This protein binds this small molecule.
Small molecule (SMILES): CC(=O)N[C@@H]1[C@@H](O)[C@H](O)[C@@H](CO)O[C@H]1O

Sequence of chain 1.D:
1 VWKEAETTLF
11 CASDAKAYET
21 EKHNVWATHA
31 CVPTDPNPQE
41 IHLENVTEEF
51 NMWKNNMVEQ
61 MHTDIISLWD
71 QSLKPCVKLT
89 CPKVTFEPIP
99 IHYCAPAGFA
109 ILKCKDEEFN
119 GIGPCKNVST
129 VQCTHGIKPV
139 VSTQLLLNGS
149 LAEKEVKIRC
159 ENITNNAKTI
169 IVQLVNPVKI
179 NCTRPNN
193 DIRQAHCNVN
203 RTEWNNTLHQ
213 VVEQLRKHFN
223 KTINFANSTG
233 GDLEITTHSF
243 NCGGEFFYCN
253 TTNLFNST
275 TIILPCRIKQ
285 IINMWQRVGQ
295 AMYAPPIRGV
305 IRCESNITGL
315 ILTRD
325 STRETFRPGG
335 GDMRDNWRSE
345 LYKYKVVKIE

Binding-site contacts:
Ligand atom O7 contacts residue ASN310 of chain 1.D at 4.1 Å.
Ligand atom O4 contacts residue CYS307 of chain 1.D at 4.1 Å.
Ligand atom O6 contacts residue ASN146 of chain 1.D at 2.9 Å (h-bond).
Ligand atom C7 contacts residue GLU308 of chain 1.D at 4.1 Å.
Ligand atom O5 contacts residue GLU95 of chain 1.D at 4.3 Å.
Ligand atom O6 contacts residue SER309 of chain 1.D at 3.6 Å (h-bond).
Ligand atom C5 contacts residue GLU95 of chain 1.D at 4.4 Å.
Ligand atom C3 contacts residue GLU308 of chain 1.D at 4.2 Å.
Ligand atom O4 contacts residue GLU95 of chain 1.D at 3.0 Å (salt-bridge).
Ligand atom N2 contacts residue ASN146 of chain 1.D at 4.2 Å.
Ligand atom O3 contacts residue GLU95 of chain 1.D at 4.2 Å.
Ligand atom C2 contacts residue GLU308 of chain 1.D at 3.7 Å.
Ligand atom C4 contacts residue GLU95 of chain 1.D at 3.8 Å.
Ligand atom N2 contacts residue GLU308 of chain 1.D at 4.0 Å.
Ligand atom O7 contacts residue SER309 of chain 1.D at 4.5 Å.
Ligand atom C7 contacts residue ASN146 of chain 1.D at 3.9 Å.
Ligand atom O5 contacts residue ASN146 of chain 1.D at 3.2 Å (h-bond).
Ligand atom C6 contacts residue SER309 of chain 1.D at 3.0 Å.
Ligand atom O7 contacts residue ASN146 of chain 1.D at 2.9 Å (h-bond).
Ligand atom C2 contacts residue ASN146 of chain 1.D at 3.6 Å.
Ligand atom C5 contacts residue ASN146 of chain 1.D at 3.9 Å.
Ligand atom C6 contacts residue ASN146 of chain 1.D at 3.4 Å.
Ligand atom C5 contacts residue SER309 of chain 1.D at 4.4 Å.
Ligand atom O3 contacts residue GLU308 of chain 1.D at 3.8 Å.
Ligand atom C3 contacts residue GLU95 of chain 1.D at 3.7 Å.
Ligand atom C1 contacts residue ASN146 of chain 1.D at 3.0 Å.
Ligand atom C4 contacts residue CYS307 of chain 1.D at 4.4 Å (hydrophobic).
Ligand atom O7 contacts residue GLU308 of chain 1.D at 3.9 Å.